Sequence of chain 1.G:
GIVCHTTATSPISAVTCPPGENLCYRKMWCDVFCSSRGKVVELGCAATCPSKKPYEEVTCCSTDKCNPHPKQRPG

Sequence of chain 1.E:
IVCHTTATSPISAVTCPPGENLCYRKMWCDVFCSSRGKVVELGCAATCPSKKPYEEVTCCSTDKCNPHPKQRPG

Binding-site contacts:
Ligand atom OH contacts residue SER11 of chain 1.G at 3.5 Å.
Ligand atom CZ contacts residue ARG38 of chain 1.G at 3.4 Å.
Ligand atom CE1 contacts residue THR8 of chain 1.G at 3.4 Å.
Ligand atom N contacts residue VAL42 of chain 1.G at 3.4 Å.
Ligand atom OG contacts residue ARG38 of chain 1.G at 3.0 Å (salt-bridge).
Ligand atom CZ2 contacts residue SER11 of chain 1.G at 3.5 Å.
Ligand atom CG contacts residue SER11 of chain 1.G at 3.1 Å.
Ligand atom N contacts residue ARG38 of chain 1.G at 3.5 Å (salt-bridge).
Ligand atom OH contacts residue PHE34 of chain 1.G at 3.5 Å.
Ligand atom CZ contacts residue ASP32 of chain 1.G at 3.5 Å.
Ligand atom O contacts residue HIS70 of chain 1.G at 3.5 Å.
Ligand atom CZ3 contacts residue VAL16 of chain 1.E at 3.6 Å (hydrophobic).
Ligand atom OH contacts residue THR10 of chain 1.G at 2.7 Å (h-bond).
Ligand atom CE1 contacts residue ARG38 of chain 1.G at 3.4 Å.
Ligand atom CD2 contacts residue ARG38 of chain 1.G at 3.4 Å.
Ligand atom OH contacts residue ILE13 of chain 1.G at 3.5 Å (h-bond).
Ligand atom OH contacts residue ASP32 of chain 1.G at 2.7 Å (salt-bridge).
Ligand atom OH contacts residue ARG38 of chain 1.G at 3.4 Å.
Ligand atom CZ contacts residue ILE13 of chain 1.G at 3.6 Å (hydrophobic).
Ligand atom CD2 contacts residue GLY39 of chain 1.G at 3.4 Å.
Ligand atom O contacts residue VAL42 of chain 1.G at 2.9 Å (h-bond).
Ligand atom CB contacts residue ARG38 of chain 1.G at 3.2 Å.
Ligand atom CZ3 contacts residue THR17 of chain 1.E at 3.5 Å.
Ligand atom CD1 contacts residue THR8 of chain 1.G at 3.5 Å.
Ligand atom CZ3 contacts residue ALA9 of chain 1.G at 3.2 Å (hydrophobic).
Ligand atom CZ3 contacts residue ALA15 of chain 1.E at 3.1 Å (hydrophobic).
Ligand atom CE2 contacts residue ASP32 of chain 1.G at 3.2 Å.
Ligand atom CE2 contacts residue SER11 of chain 1.G at 3.6 Å.
Ligand atom O contacts residue LYS72 of chain 1.G at 3.0 Å.
Ligand atom CH2 contacts residue ALA15 of chain 1.E at 3.1 Å (hydrophobic).
Ligand atom CE3 contacts residue ALA9 of chain 1.G at 3.3 Å (hydrophobic).
Ligand atom NH1 contacts residue ASP32 of chain 1.G at 3.5 Å (salt-bridge).
Ligand atom OE2 contacts residue LYS40 of chain 1.G at 2.8 Å (salt-bridge).
Ligand atom O contacts residue LYS72 of chain 1.G at 3.5 Å.
Ligand atom N contacts residue LYS40 of chain 1.G at 3.1 Å (salt-bridge).
Ligand atom O contacts residue HIS70 of chain 1.G at 3.0 Å (h-bond).
Ligand atom CE2 contacts residue ARG38 of chain 1.G at 3.2 Å.
Ligand atom CA contacts residue LYS40 of chain 1.G at 3.4 Å.
Ligand atom O contacts residue HIS70 of chain 1.G at 2.9 Å (h-bond).
Ligand atom O contacts residue VAL41 of chain 1.G at 3.2 Å.

This small molecule binds to this protein.
Small molecule (SMILES): CC(C)C[C@H](NC(=O)[C@H](CO)NC(=O)[C@H](CO)NC(=O)[C@H](CCC(=O)O)NC(=O)[C@H](Cc1ccc(O)cc1)NC(=O)[C@H](Cc1ccc(O)cc1)NC(=O)[C@H](CCCNC(N)=[NH2+])NC(=O)[C@@H]([NH3+])Cc1c[nH]c2ccccc12)C(=O)N[C@@H](CC(C)C)C(=O)N1CCC[C@H]1C(=O)N[C@@H](Cc1ccc(O)cc1)C(=O)N1CCC[C@H]1C=O